Binding-site contacts:
Ligand atom N contacts residue TYR75 of chain 2.D at 4.1 Å.
Ligand atom CD1 contacts residue ILE62 of chain 2.D at 4.0 Å (hydrophobic).
Ligand atom CB contacts residue TYR75 of chain 2.D at 4.5 Å (hydrophobic).
Ligand atom CG1 contacts residue VAL97 of chain 2.D at 3.7 Å (hydrophobic).
Ligand atom CA contacts residue TYR75 of chain 2.D at 3.6 Å (hydrophobic).
Ligand atom C contacts residue PRO100 of chain 2.D at 4.3 Å (hydrophobic).
Ligand atom CG2 contacts residue PHE98 of chain 2.D at 3.2 Å (hydrophobic).
Ligand atom N contacts residue PHE98 of chain 2.D at 3.5 Å (h-bond).
Ligand atom CB contacts residue THR96 of chain 2.D at 3.4 Å.
Ligand atom CB contacts residue PHE98 of chain 2.D at 3.9 Å (hydrophobic).
Ligand atom CA contacts residue THR96 of chain 2.D at 3.3 Å.
Ligand atom N contacts residue THR96 of chain 2.D at 2.6 Å (h-bond).
Ligand atom OXT contacts residue PRO100 of chain 2.D at 3.4 Å.
Ligand atom CB contacts residue VAL97 of chain 2.D at 3.2 Å (hydrophobic).
Ligand atom CG1 contacts residue TYR75 of chain 2.D at 4.1 Å (hydrophobic).
Ligand atom N contacts residue PRO100 of chain 2.D at 3.7 Å.
Ligand atom CG2 contacts residue THR96 of chain 2.D at 4.3 Å.
Ligand atom O contacts residue TYR75 of chain 2.D at 3.9 Å.
Ligand atom N contacts residue VAL94 of chain 2.D at 4.0 Å.
Ligand atom CD1 contacts residue MET65 of chain 2.D at 3.8 Å (hydrophobic).
Ligand atom C contacts residue ARG61 of chain 2.D at 3.9 Å.
Ligand atom CG2 contacts residue PRO99 of chain 2.D at 3.5 Å (hydrophobic).
Ligand atom CD1 contacts residue VAL97 of chain 2.D at 3.1 Å (hydrophobic).
Ligand atom CG2 contacts residue PRO100 of chain 2.D at 4.1 Å (hydrophobic).
Ligand atom CG2 contacts residue VAL97 of chain 2.D at 3.2 Å (hydrophobic).
Ligand atom CA contacts residue PHE98 of chain 2.D at 4.3 Å (hydrophobic).
Ligand atom OXT contacts residue ARG61 of chain 2.D at 3.3 Å (salt-bridge).
Ligand atom O contacts residue PRO72 of chain 2.D at 3.4 Å.
Ligand atom O contacts residue ARG61 of chain 2.D at 3.3 Å (salt-bridge).
Ligand atom C contacts residue TYR75 of chain 2.D at 4.2 Å (hydrophobic).

A protein and the small-molecule ligand that binds it are described below.
Small molecule (SMILES): CC[C@H](C)[C@H](N)C(=O)O

Sequence of chain 2.D:
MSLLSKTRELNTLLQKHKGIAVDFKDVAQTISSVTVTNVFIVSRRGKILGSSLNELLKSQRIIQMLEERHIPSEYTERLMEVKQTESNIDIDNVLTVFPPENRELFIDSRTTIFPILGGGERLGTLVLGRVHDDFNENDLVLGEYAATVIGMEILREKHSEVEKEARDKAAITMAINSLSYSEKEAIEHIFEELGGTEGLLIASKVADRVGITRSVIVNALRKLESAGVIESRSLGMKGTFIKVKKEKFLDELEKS